This small molecule binds to this protein.
Small molecule (SMILES): N[C@@H](Cc1ccccc1)C(=O)O

Binding-site contacts:
Ligand atom CA contacts residue THR228 of chain 1.GB at 4.2 Å.
Ligand atom CZ contacts residue THR64 of chain 1.GB at 4.5 Å.
Ligand atom CD1 contacts residue PHE218 of chain 1.GB at 4.5 Å (hydrophobic).
Ligand atom CG contacts residue HIS66 of chain 1.GB at 3.5 Å.
Ligand atom CE1 contacts residue HIS66 of chain 1.GB at 3.4 Å.
Ligand atom CZ contacts residue PHE218 of chain 1.GB at 3.6 Å (hydrophobic).
Ligand atom C contacts residue ARG262 of chain 1.GB at 4.3 Å.
Ligand atom CA contacts residue MET260 of chain 1.GB at 4.5 Å (hydrophobic).
Ligand atom O contacts residue ARG262 of chain 1.GB at 3.1 Å (salt-bridge).
Ligand atom C contacts residue PHE261 of chain 1.GB at 3.6 Å (hydrophobic).
Ligand atom CE2 contacts residue HIS66 of chain 1.GB at 3.6 Å.
Ligand atom O contacts residue PHE261 of chain 1.GB at 2.8 Å (h-bond).
Ligand atom O contacts residue MET260 of chain 1.GB at 3.9 Å.
Ligand atom N contacts residue VAL274 of chain 1.GB at 4.3 Å.
Ligand atom CE1 contacts residue THR228 of chain 1.GB at 4.1 Å.
Ligand atom N contacts residue MET260 of chain 1.GB at 3.3 Å.
Ligand atom N contacts residue PHE261 of chain 1.GB at 3.0 Å (h-bond).
Ligand atom N contacts residue ASN273 of chain 1.GB at 3.0 Å (h-bond).
Ligand atom CB contacts residue ASN273 of chain 1.GB at 3.6 Å.
Ligand atom CD1 contacts residue HIS66 of chain 1.GB at 3.4 Å.
Ligand atom CD1 contacts residue THR228 of chain 1.GB at 3.8 Å.
Ligand atom CA contacts residue PHE261 of chain 1.GB at 3.8 Å (hydrophobic).
Ligand atom N contacts residue GLU259 of chain 1.GB at 3.9 Å.
Ligand atom CB contacts residue PHE261 of chain 1.GB at 4.2 Å (hydrophobic).
Ligand atom CD2 contacts residue HIS66 of chain 1.GB at 3.4 Å.
Ligand atom CB contacts residue HIS66 of chain 1.GB at 4.0 Å.
Ligand atom CA contacts residue ASN273 of chain 1.GB at 4.1 Å.
Ligand atom CE1 contacts residue PHE218 of chain 1.GB at 3.6 Å (hydrophobic).
Ligand atom CZ contacts residue HIS66 of chain 1.GB at 3.5 Å.

Sequence of chain 1.GB:
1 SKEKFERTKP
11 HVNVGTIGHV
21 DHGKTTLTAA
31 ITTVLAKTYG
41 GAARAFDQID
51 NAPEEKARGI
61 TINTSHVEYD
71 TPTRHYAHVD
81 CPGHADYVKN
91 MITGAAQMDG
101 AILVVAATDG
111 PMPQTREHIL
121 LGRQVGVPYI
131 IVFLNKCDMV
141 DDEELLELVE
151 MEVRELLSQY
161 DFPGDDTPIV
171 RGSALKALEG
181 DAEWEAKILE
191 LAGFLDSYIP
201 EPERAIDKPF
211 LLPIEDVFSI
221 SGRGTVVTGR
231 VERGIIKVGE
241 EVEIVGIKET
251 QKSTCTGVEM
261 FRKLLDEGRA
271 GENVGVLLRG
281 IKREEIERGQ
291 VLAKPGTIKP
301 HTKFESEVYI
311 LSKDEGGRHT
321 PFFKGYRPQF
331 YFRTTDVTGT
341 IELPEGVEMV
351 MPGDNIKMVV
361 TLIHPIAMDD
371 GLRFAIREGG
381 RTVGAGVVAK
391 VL